Binding-site contacts:
Ligand atom O7 contacts residue ASN347 of chain 1.E at 3.2 Å (h-bond).
Ligand atom C5 contacts residue ASN347 of chain 1.E at 3.8 Å.
Ligand atom C1 contacts residue ASN347 of chain 1.E at 1.5 Å.
Ligand atom C8 contacts residue THR334 of chain 1.E at 3.6 Å.
Ligand atom O5 contacts residue SER349 of chain 1.E at 3.8 Å.
Ligand atom O7 contacts residue NAG1 of chain 1.CB at 3.8 Å.
Ligand atom O5 contacts residue ASN347 of chain 1.E at 2.5 Å (h-bond).
Ligand atom O7 contacts residue THR334 of chain 1.E at 4.5 Å.
Ligand atom C4 contacts residue ASN347 of chain 1.E at 4.4 Å.
Ligand atom N2 contacts residue ASN347 of chain 1.E at 3.0 Å (h-bond).
Ligand atom C7 contacts residue ASN347 of chain 1.E at 3.3 Å.
Ligand atom C8 contacts residue ASN347 of chain 1.E at 4.2 Å.
Ligand atom O6 contacts residue NAG1 of chain 1.CB at 4.4 Å.
Ligand atom C8 contacts residue THR333 of chain 1.E at 3.2 Å.
Ligand atom C5 contacts residue SER349 of chain 1.E at 4.0 Å.
Ligand atom C7 contacts residue NAG1 of chain 1.CB at 4.1 Å.
Ligand atom C3 contacts residue ASN347 of chain 1.E at 3.9 Å.
Ligand atom O6 contacts residue SER349 of chain 1.E at 4.2 Å.
Ligand atom C2 contacts residue ASN347 of chain 1.E at 2.6 Å.
Ligand atom O7 contacts residue GLN324 of chain 1.E at 3.8 Å.
Ligand atom C1 contacts residue SER349 of chain 1.E at 3.6 Å.
Ligand atom C8 contacts residue NAG1 of chain 1.CB at 3.3 Å.

Sequence of chain 1.E:
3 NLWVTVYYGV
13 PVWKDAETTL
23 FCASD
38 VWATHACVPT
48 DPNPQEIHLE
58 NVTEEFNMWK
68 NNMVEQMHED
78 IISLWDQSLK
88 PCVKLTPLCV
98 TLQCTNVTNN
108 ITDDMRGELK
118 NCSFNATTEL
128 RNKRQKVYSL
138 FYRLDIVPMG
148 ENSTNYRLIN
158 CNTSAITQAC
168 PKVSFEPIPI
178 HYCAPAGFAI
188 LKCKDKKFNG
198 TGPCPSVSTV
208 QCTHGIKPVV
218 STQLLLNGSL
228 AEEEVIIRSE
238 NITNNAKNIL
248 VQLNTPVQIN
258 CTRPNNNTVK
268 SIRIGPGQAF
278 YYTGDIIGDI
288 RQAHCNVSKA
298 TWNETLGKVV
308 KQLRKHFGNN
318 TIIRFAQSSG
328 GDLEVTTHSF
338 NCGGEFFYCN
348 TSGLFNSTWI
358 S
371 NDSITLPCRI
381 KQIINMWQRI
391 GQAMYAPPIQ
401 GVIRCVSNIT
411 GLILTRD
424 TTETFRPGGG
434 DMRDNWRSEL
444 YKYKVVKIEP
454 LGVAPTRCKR

A protein and the small-molecule ligand that binds it are described below.
Small molecule (SMILES): CC(=O)N[C@H]1[C@H](O[C@H]2[C@H](O)[C@@H](NC(C)=O)CO[C@@H]2CO)O[C@H](CO)[C@@H](O)[C@@H]1O